Sequence of chain 31.E:
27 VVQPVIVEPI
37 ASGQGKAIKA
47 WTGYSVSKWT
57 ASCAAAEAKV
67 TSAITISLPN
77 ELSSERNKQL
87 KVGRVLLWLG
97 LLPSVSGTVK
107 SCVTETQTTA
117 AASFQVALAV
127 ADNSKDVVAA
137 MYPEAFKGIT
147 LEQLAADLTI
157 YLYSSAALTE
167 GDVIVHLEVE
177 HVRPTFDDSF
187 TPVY

Sequence of chain 31.D:
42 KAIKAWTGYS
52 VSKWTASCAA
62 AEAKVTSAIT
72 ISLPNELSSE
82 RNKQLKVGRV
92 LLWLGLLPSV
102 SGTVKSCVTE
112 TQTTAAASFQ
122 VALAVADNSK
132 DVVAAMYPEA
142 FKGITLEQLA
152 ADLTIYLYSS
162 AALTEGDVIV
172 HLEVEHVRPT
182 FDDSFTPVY

Binding-site contacts:
Ligand atom C1' contacts residue TRP47 of chain 31.D at 4.3 Å (hydrophobic).
Ligand atom N9 contacts residue TRP47 of chain 31.D at 3.9 Å.
Ligand atom C2 contacts residue TRP47 of chain 31.D at 4.2 Å (hydrophobic).
Ligand atom C5 contacts residue TRP47 of chain 31.D at 3.8 Å (hydrophobic).
Ligand atom N6 contacts residue TYR50 of chain 31.D at 4.2 Å.
Ligand atom O4' contacts residue TRP47 of chain 31.D at 4.1 Å.
Ligand atom N6 contacts residue THR48 of chain 31.D at 3.3 Å (h-bond).
Ligand atom C5' contacts residue VAL178 of chain 31.E at 4.5 Å (hydrophobic).
Ligand atom O4' contacts residue LYS143 of chain 31.D at 4.1 Å.
Ligand atom C6 contacts residue TRP47 of chain 31.D at 3.9 Å (hydrophobic).
Ligand atom N1 contacts residue TRP47 of chain 31.D at 4.3 Å.
Ligand atom C4 contacts residue TRP47 of chain 31.D at 3.9 Å (hydrophobic).
Ligand atom N3 contacts residue TRP47 of chain 31.D at 4.1 Å.
Ligand atom N1 contacts residue THR48 of chain 31.D at 4.0 Å.
Ligand atom C8 contacts residue TRP47 of chain 31.D at 3.8 Å (hydrophobic).
Ligand atom N7 contacts residue TRP47 of chain 31.D at 3.7 Å.
Ligand atom C6 contacts residue THR48 of chain 31.D at 4.2 Å.
Ligand atom N6 contacts residue TRP47 of chain 31.D at 3.8 Å.
Ligand atom OP2 contacts residue VAL178 of chain 31.E at 4.5 Å.
Ligand atom OP2 contacts residue GLY49 of chain 31.E at 4.2 Å.

A protein and the small-molecule ligand that binds it are described below.
Small molecule (SMILES): Nc1ncnc2c1ncn2[C@@H]1O[C@H](COO[C@@H]2C[C@@H](CO[P](=O)(O)O[C@H]3[C@@H](O)[C@H](n4cnc5c(N)ncnc54)O[C@@H]3COP(=O)=O)O[C@H]2n2ccc(=O)[nH]c2=O)[C@@H](OOP(O)OC[C@H]2O[C@@H](n3ccc(=O)[nH]c3=O)[C@H](O)[C@@H]2O)[C@H]1O.Op1oo1